Sequence of chain 1.B:
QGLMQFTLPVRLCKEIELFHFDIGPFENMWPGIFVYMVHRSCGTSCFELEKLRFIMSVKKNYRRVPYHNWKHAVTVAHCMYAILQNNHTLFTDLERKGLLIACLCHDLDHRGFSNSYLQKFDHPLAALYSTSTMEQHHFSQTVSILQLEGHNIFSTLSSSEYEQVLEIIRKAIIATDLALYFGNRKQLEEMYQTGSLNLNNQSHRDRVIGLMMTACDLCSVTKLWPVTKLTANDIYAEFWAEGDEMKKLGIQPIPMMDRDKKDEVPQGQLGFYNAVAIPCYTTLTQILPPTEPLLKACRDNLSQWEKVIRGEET

This small molecule binds to this protein.
Small molecule (SMILES): CNC(=O)c1c(NC(=O)c2nc(C3CC3)cnc2Nc2cncnc2)cnn1C

Binding-site contacts:
Ligand atom C8 contacts residue PHE283 of chain 1.B at 3.7 Å (hydrophobic).
Ligand atom C28 contacts residue MET267 of chain 1.B at 3.5 Å (hydrophobic).
Ligand atom C1 contacts residue SER231 of chain 1.B at 3.8 Å.
Ligand atom N6 contacts residue THR239 of chain 1.B at 3.5 Å (h-bond).
Ligand atom O17 contacts residue GLN280 of chain 1.B at 2.9 Å (h-bond).
Ligand atom N6 contacts residue GLN280 of chain 1.B at 3.9 Å.
Ligand atom C10 contacts residue LEU229 of chain 1.B at 3.8 Å (hydrophobic).
Ligand atom N23 contacts residue MET267 of chain 1.B at 3.8 Å.
Ligand atom N9 contacts residue ILE246 of chain 1.B at 3.5 Å.
Ligand atom C11 contacts residue ILE246 of chain 1.B at 3.7 Å (hydrophobic).
Ligand atom C20 contacts residue MET267 of chain 1.B at 3.6 Å (hydrophobic).
Ligand atom C20 contacts residue PHE283 of chain 1.B at 3.5 Å (hydrophobic).
Ligand atom N2 contacts residue SER231 of chain 1.B at 3.4 Å.
Ligand atom C25 contacts residue PHE283 of chain 1.B at 3.5 Å (hydrophobic).
Ligand atom C8 contacts residue ILE246 of chain 1.B at 3.9 Å (hydrophobic).
Ligand atom C21 contacts residue PHE283 of chain 1.B at 3.5 Å (hydrophobic).
Ligand atom C24 contacts residue MET267 of chain 1.B at 3.9 Å (hydrophobic).
Ligand atom C18 contacts residue LEU189 of chain 1.B at 3.6 Å (hydrophobic).
Ligand atom N22 contacts residue MET267 of chain 1.B at 3.5 Å (h-bond).
Ligand atom N16 contacts residue PHE283 of chain 1.B at 3.4 Å.
Ligand atom C1 contacts residue ALA243 of chain 1.B at 3.7 Å (hydrophobic).
Ligand atom N23 contacts residue GLY279 of chain 1.B at 3.7 Å.
Ligand atom N6 contacts residue ALA243 of chain 1.B at 3.5 Å.
Ligand atom C5 contacts residue VAL232 of chain 1.B at 3.8 Å (hydrophobic).
Ligand atom C13 contacts residue PHE283 of chain 1.B at 3.5 Å (hydrophobic).
Ligand atom O26 contacts residue MET267 of chain 1.B at 3.7 Å.
Ligand atom C10 contacts residue ILE246 of chain 1.B at 3.4 Å (hydrophobic).
Ligand atom C24 contacts residue GLN280 of chain 1.B at 3.7 Å.
Ligand atom C15 contacts residue PHE283 of chain 1.B at 3.8 Å (hydrophobic).
Ligand atom N12 contacts residue PHE283 of chain 1.B at 3.6 Å.
Ligand atom C21 contacts residue MET267 of chain 1.B at 3.4 Å (hydrophobic).
Ligand atom C15 contacts residue PHE250 of chain 1.B at 3.9 Å (hydrophobic).
Ligand atom O26 contacts residue PHE283 of chain 1.B at 3.9 Å.
Ligand atom C25 contacts residue MET267 of chain 1.B at 3.8 Å (hydrophobic).
Ligand atom O17 contacts residue PHE283 of chain 1.B at 3.7 Å.
Ligand atom C5 contacts residue GLN280 of chain 1.B at 3.1 Å.
Ligand atom N27 contacts residue PHE283 of chain 1.B at 3.7 Å.
Ligand atom C1 contacts residue THR239 of chain 1.B at 3.4 Å.
Ligand atom N2 contacts residue THR242 of chain 1.B at 3.6 Å.
Ligand atom C24 contacts residue TYR247 of chain 1.B at 3.7 Å (hydrophobic).